Binding-site contacts:
Ligand atom C3 contacts residue ASN741 of chain 1.C at 3.9 Å.
Ligand atom C1 contacts residue ASN741 of chain 1.C at 1.4 Å.
Ligand atom C4 contacts residue ASN741 of chain 1.C at 4.2 Å.
Ligand atom C2 contacts residue ASN741 of chain 1.C at 2.6 Å.
Ligand atom C5 contacts residue ASN741 of chain 1.C at 3.6 Å.
Ligand atom O5 contacts residue ASN741 of chain 1.C at 2.4 Å (h-bond).
Ligand atom C7 contacts residue ASN741 of chain 1.C at 3.3 Å.
Ligand atom N2 contacts residue ASN741 of chain 1.C at 3.1 Å (h-bond).
Ligand atom C8 contacts residue ASN741 of chain 1.C at 3.4 Å.
Ligand atom O7 contacts residue ASN741 of chain 1.C at 3.9 Å.

A protein and the small-molecule ligand that binds it are described below.
Small molecule (SMILES): CC(=O)N[C@@H]1[C@@H](O)[C@H](O)[C@@H](CO)O[C@H]1O

Sequence of chain 1.C:
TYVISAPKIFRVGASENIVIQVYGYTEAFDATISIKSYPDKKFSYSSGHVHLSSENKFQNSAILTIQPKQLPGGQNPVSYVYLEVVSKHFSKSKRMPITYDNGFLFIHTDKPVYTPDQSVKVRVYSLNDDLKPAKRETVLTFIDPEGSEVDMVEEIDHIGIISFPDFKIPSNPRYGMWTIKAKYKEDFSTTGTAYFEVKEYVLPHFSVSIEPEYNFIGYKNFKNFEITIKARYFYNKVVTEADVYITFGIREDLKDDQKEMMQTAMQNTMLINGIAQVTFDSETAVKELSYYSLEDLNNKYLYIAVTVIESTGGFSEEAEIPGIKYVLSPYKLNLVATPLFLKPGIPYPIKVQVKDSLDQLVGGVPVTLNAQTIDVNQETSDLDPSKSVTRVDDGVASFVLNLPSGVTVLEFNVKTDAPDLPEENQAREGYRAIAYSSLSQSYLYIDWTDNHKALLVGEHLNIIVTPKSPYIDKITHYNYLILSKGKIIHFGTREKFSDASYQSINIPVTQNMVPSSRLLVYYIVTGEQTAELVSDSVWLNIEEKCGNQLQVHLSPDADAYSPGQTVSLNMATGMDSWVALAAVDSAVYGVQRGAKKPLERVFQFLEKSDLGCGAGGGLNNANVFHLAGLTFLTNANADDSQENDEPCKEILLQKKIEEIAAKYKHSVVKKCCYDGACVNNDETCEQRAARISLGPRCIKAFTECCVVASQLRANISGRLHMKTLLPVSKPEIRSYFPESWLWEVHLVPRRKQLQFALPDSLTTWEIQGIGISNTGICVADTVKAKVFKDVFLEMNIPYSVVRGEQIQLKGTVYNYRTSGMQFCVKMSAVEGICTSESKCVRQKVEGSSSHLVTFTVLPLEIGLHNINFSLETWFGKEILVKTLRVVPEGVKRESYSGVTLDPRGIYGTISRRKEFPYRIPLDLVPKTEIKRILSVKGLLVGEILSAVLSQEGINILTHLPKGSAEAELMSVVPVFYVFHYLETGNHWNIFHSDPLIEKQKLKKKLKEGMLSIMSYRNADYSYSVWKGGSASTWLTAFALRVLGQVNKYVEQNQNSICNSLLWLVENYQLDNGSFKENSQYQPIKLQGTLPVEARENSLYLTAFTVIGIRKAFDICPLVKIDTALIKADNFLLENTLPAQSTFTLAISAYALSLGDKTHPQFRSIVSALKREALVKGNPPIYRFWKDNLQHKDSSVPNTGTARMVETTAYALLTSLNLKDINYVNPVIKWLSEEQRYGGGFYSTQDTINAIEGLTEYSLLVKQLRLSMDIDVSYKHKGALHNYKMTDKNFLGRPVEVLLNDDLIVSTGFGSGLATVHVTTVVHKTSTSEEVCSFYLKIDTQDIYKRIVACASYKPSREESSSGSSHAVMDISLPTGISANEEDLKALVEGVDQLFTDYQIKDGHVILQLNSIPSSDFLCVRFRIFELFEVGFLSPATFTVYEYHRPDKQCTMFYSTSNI